Sequence of chain 1.B:
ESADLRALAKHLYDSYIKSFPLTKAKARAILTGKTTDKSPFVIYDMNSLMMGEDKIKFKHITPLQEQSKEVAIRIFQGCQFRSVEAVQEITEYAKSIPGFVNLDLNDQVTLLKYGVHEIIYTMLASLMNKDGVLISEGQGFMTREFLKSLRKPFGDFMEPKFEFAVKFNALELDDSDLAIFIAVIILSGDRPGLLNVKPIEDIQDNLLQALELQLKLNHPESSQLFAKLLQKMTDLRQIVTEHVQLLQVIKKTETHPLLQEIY

The protein below binds the small molecule below.
Small molecule (SMILES): CCCC(=Cc1ccc(-c2cccc(C(=O)O)c2)o1)[N+](=O)[O-]

Binding-site contacts:
Ligand atom C2 contacts residue LEU140 of chain 1.B at 3.5 Å (hydrophobic).
Ligand atom C21 contacts residue ILE151 of chain 1.B at 3.9 Å (hydrophobic).
Ligand atom C14 contacts residue CYS95 of chain 1.B at 3.9 Å (hydrophobic).
Ligand atom C4 contacts residue LEU140 of chain 1.B at 3.7 Å (hydrophobic).
Ligand atom C15 contacts residue ILE151 of chain 1.B at 4.0 Å (hydrophobic).
Ligand atom O22 contacts residue SER152 of chain 1.B at 2.9 Å (h-bond).
Ligand atom O23 contacts residue SER152 of chain 1.B at 3.3 Å.
Ligand atom C17 contacts residue ILE91 of chain 1.B at 3.8 Å (hydrophobic).
Ligand atom C17 contacts residue MET158 of chain 1.B at 3.8 Å (hydrophobic).
Ligand atom N5 contacts residue LEU140 of chain 1.B at 3.9 Å.
Ligand atom O6 contacts residue LEU140 of chain 1.B at 3.4 Å.
Ligand atom C3 contacts residue CYS95 of chain 1.B at 3.0 Å (hydrophobic).
Ligand atom C8 contacts residue CYS95 of chain 1.B at 1.8 Å (hydrophobic).
Ligand atom C12 contacts residue CYS95 of chain 1.B at 3.8 Å (hydrophobic).
Ligand atom C3 contacts residue LEU140 of chain 1.B at 3.8 Å (hydrophobic).
Ligand atom O6 contacts residue VAL149 of chain 1.B at 3.6 Å.
Ligand atom C21 contacts residue ARG98 of chain 1.B at 3.2 Å.
Ligand atom C16 contacts residue ILE151 of chain 1.B at 3.6 Å (hydrophobic).
Ligand atom N5 contacts residue CYS95 of chain 1.B at 3.9 Å.
Ligand atom C20 contacts residue ILE151 of chain 1.B at 4.0 Å (hydrophobic).
Ligand atom O11 contacts residue CYS95 of chain 1.B at 3.0 Å.
Ligand atom C19 contacts residue PHE74 of chain 1.B at 3.8 Å (hydrophobic).
Ligand atom O22 contacts residue ARG98 of chain 1.B at 2.8 Å.
Ligand atom C4 contacts residue MET174 of chain 1.B at 3.9 Å (hydrophobic).
Ligand atom C13 contacts residue ILE91 of chain 1.B at 3.8 Å (hydrophobic).
Ligand atom C14 contacts residue ILE151 of chain 1.B at 4.1 Å (hydrophobic).
Ligand atom C10 contacts residue MET174 of chain 1.B at 4.1 Å (hydrophobic).
Ligand atom C1 contacts residue SER99 of chain 1.B at 3.2 Å.
Ligand atom C8 contacts residue PHE173 of chain 1.B at 4.0 Å (hydrophobic).
Ligand atom C21 contacts residue SER152 of chain 1.B at 3.5 Å.
Ligand atom C12 contacts residue MET174 of chain 1.B at 3.7 Å (hydrophobic).
Ligand atom O23 contacts residue PHE74 of chain 1.B at 3.5 Å.
Ligand atom C4 contacts residue CYS95 of chain 1.B at 2.9 Å (hydrophobic).
Ligand atom O7 contacts residue ARG98 of chain 1.B at 3.9 Å.
Ligand atom C8 contacts residue MET174 of chain 1.B at 3.5 Å (hydrophobic).
Ligand atom C10 contacts residue CYS95 of chain 1.B at 2.7 Å (hydrophobic).
Ligand atom O23 contacts residue ARG98 of chain 1.B at 2.7 Å (salt-bridge).
Ligand atom O7 contacts residue CYS95 of chain 1.B at 4.0 Å.
Ligand atom O22 contacts residue ILE151 of chain 1.B at 3.7 Å.
Ligand atom C1 contacts residue ILE136 of chain 1.B at 3.5 Å (hydrophobic).